Binding-site contacts:
Ligand atom C15 contacts residue CYS145 of chain 1.D at 2.6 Å (hydrophobic).
Ligand atom C10 contacts residue GLU166 of chain 1.D at 3.4 Å.
Ligand atom F3 contacts residue THR190 of chain 1.D at 3.3 Å.
Ligand atom F1 contacts residue LEU167 of chain 1.D at 3.5 Å.
Ligand atom C8 contacts residue GLN189 of chain 1.D at 3.5 Å.
Ligand atom O2 contacts residue MET165 of chain 1.D at 3.5 Å.
Ligand atom C14 contacts residue THR190 of chain 1.D at 3.7 Å.
Ligand atom C2 contacts residue HIS164 of chain 1.D at 3.6 Å.
Ligand atom F1 contacts residue GLU166 of chain 1.D at 2.7 Å.
Ligand atom N3 contacts residue CYS145 of chain 1.D at 2.9 Å (h-bond).
Ligand atom O3 contacts residue HIS163 of chain 1.D at 2.8 Å (h-bond).
Ligand atom N3 contacts residue HIS164 of chain 1.D at 2.9 Å (h-bond).
Ligand atom C3 contacts residue GLN189 of chain 1.D at 3.4 Å.
Ligand atom N4 contacts residue GLY143 of chain 1.D at 3.6 Å (h-bond).
Ligand atom N2 contacts residue MET165 of chain 1.D at 3.4 Å.
Ligand atom C16 contacts residue CYS145 of chain 1.D at 1.7 Å (hydrophobic).
Ligand atom C4 contacts residue GLN189 of chain 1.D at 3.4 Å.
Ligand atom F2 contacts residue ALA191 of chain 1.D at 3.7 Å.
Ligand atom C20 contacts residue ASN142 of chain 1.D at 3.6 Å.
Ligand atom N2 contacts residue GLU166 of chain 1.D at 2.8 Å (salt-bridge).
Ligand atom F3 contacts residue GLN189 of chain 1.D at 3.5 Å.
Ligand atom N5 contacts residue GLU166 of chain 1.D at 3.2 Å (salt-bridge).
Ligand atom O3 contacts residue PHE140 of chain 1.D at 3.5 Å.
Ligand atom C2 contacts residue GLN189 of chain 1.D at 3.6 Å.
Ligand atom C9 contacts residue GLU166 of chain 1.D at 3.4 Å.
Ligand atom C7 contacts residue GLN189 of chain 1.D at 3.6 Å.
Ligand atom C7 contacts residue MET165 of chain 1.D at 3.7 Å (hydrophobic).
Ligand atom C6 contacts residue MET165 of chain 1.D at 3.6 Å (hydrophobic).
Ligand atom C17 contacts residue SER144 of chain 1.D at 3.7 Å.
Ligand atom N1 contacts residue GLN189 of chain 1.D at 2.8 Å (h-bond).
Ligand atom C19 contacts residue ASN142 of chain 1.D at 3.4 Å.
Ligand atom C17 contacts residue CYS145 of chain 1.D at 3.2 Å (hydrophobic).
Ligand atom O3 contacts residue HIS172 of chain 1.D at 3.5 Å.
Ligand atom C21 contacts residue GLU166 of chain 1.D at 3.5 Å.
Ligand atom N4 contacts residue CYS145 of chain 1.D at 2.7 Å (h-bond).
Ligand atom N5 contacts residue PHE140 of chain 1.D at 3.2 Å (h-bond).
Ligand atom O2 contacts residue GLU166 of chain 1.D at 2.9 Å (salt-bridge).
Ligand atom C13 contacts residue ALA191 of chain 1.D at 3.7 Å (hydrophobic).
Ligand atom O3 contacts residue GLU166 of chain 1.D at 3.5 Å.
Ligand atom C5 contacts residue MET49 of chain 1.D at 3.7 Å (hydrophobic).

Sequence of chain 1.D:
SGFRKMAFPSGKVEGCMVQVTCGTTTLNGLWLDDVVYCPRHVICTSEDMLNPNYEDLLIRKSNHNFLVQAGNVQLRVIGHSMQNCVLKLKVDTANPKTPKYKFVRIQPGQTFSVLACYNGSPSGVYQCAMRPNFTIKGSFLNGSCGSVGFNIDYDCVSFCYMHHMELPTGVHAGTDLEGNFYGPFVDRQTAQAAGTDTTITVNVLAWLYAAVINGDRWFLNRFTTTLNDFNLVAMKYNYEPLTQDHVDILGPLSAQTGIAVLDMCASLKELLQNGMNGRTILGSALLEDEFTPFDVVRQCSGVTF

The protein below binds the small molecule below.
Small molecule (SMILES): [H]/N=C\[C@H](C[C@@H]1CCNC1=O)NC(=O)[C@H](CC(C)C)NC(=O)CNc1c(F)cc(F)cc1F

Sequence of chain 1.B:
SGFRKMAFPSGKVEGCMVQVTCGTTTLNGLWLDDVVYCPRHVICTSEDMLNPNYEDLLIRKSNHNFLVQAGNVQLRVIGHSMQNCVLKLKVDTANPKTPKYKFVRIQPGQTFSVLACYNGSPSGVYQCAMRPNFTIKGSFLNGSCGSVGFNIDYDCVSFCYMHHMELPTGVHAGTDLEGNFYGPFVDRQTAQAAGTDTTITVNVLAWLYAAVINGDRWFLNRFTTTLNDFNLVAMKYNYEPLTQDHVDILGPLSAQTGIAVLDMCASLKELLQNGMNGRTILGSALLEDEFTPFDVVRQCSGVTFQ